Binding-site contacts:
Ligand atom CAH contacts residue LEU92 of chain 2.A at 4.3 Å (hydrophobic).
Ligand atom OAA contacts residue GLU58 of chain 2.A at 2.4 Å (salt-bridge).
Ligand atom CAB contacts residue TYR109 of chain 2.A at 4.0 Å (hydrophobic).
Ligand atom OAA contacts residue ARG99 of chain 2.A at 3.2 Å (salt-bridge).
Ligand atom CAC contacts residue LEU54 of chain 2.A at 4.4 Å (hydrophobic).
Ligand atom CAB contacts residue LEU54 of chain 2.A at 3.8 Å (hydrophobic).
Ligand atom CAB contacts residue ALA55 of chain 2.A at 4.1 Å (hydrophobic).
Ligand atom CAF contacts residue PHE218 of chain 2.A at 4.2 Å (hydrophobic).
Ligand atom OAA contacts residue TYR109 of chain 2.A at 4.5 Å.
Ligand atom CAG contacts residue TYR109 of chain 2.A at 4.1 Å (hydrophobic).
Ligand atom CAG contacts residue PHE218 of chain 2.A at 4.2 Å (hydrophobic).
Ligand atom CAI contacts residue LEU92 of chain 2.A at 4.2 Å (hydrophobic).
Ligand atom CAF contacts residue TYR109 of chain 2.A at 4.0 Å (hydrophobic).
Ligand atom CAE contacts residue MET89 of chain 2.A at 4.0 Å (hydrophobic).
Ligand atom CAI contacts residue VAL96 of chain 2.A at 3.7 Å (hydrophobic).
Ligand atom CAH contacts residue MET89 of chain 2.A at 3.9 Å (hydrophobic).
Ligand atom CAI contacts residue GLU58 of chain 2.A at 3.3 Å.
Ligand atom CAF contacts residue MET89 of chain 2.A at 4.0 Å (hydrophobic).
Ligand atom CAD contacts residue VAL96 of chain 2.A at 3.4 Å (hydrophobic).
Ligand atom CAI contacts residue TYR109 of chain 2.A at 3.9 Å (hydrophobic).
Ligand atom CAB contacts residue GLU58 of chain 2.A at 3.3 Å.
Ligand atom CAC contacts residue ALA55 of chain 2.A at 3.6 Å (hydrophobic).
Ligand atom CAH contacts residue TYR109 of chain 2.A at 3.9 Å (hydrophobic).
Ligand atom CAB contacts residue LEU51 of chain 2.A at 4.3 Å (hydrophobic).
Ligand atom CAI contacts residue ARG99 of chain 2.A at 4.3 Å.
Ligand atom CAG contacts residue LEU51 of chain 2.A at 4.3 Å (hydrophobic).
Ligand atom CAD contacts residue TYR109 of chain 2.A at 3.9 Å (hydrophobic).
Ligand atom CAJ contacts residue ALA55 of chain 2.A at 4.1 Å (hydrophobic).
Ligand atom OAA contacts residue VAL96 of chain 2.A at 3.4 Å.
Ligand atom CAD contacts residue LEU92 of chain 2.A at 3.6 Å (hydrophobic).
Ligand atom CAJ contacts residue TYR109 of chain 2.A at 3.8 Å (hydrophobic).
Ligand atom CAJ contacts residue LEU51 of chain 2.A at 4.3 Å (hydrophobic).
Ligand atom CAE contacts residue PHE218 of chain 2.A at 3.5 Å (hydrophobic).
Ligand atom CAC contacts residue TYR109 of chain 2.A at 4.0 Å (hydrophobic).
Ligand atom CAK contacts residue LEU92 of chain 2.A at 4.2 Å (hydrophobic).
Ligand atom CAK contacts residue TYR109 of chain 2.A at 3.5 Å (hydrophobic).
Ligand atom OAA contacts residue LEU92 of chain 2.A at 3.8 Å.
Ligand atom CAH contacts residue ILE93 of chain 2.A at 4.2 Å (hydrophobic).
Ligand atom CAK contacts residue VAL96 of chain 2.A at 4.3 Å (hydrophobic).
Ligand atom CAC contacts residue LEU51 of chain 2.A at 3.5 Å (hydrophobic).

The small molecule below binds the protein below.
Small molecule (SMILES): Oc1ccc2c(c1)CCCC2

Sequence of chain 2.A:
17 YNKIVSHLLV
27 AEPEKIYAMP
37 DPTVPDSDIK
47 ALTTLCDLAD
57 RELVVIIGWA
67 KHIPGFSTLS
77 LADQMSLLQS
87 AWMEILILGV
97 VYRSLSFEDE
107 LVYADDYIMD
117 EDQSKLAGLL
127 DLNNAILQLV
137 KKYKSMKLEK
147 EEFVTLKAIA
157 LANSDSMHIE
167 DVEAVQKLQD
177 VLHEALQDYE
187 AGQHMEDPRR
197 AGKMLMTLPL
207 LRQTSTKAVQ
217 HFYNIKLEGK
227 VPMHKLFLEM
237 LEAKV